Sequence of chain 1.B:
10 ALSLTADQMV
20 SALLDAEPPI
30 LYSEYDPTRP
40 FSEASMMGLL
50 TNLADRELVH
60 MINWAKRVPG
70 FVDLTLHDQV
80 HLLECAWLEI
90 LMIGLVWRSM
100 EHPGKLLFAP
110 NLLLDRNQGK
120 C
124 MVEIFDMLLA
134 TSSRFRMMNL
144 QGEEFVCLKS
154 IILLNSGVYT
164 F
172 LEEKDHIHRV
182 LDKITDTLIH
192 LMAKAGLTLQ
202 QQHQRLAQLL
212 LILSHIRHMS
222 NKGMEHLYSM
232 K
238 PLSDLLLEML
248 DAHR

The protein below binds the small molecule below.
Small molecule (SMILES): CC[C@H](C)[C@H](NC(=O)[C@@H](N)CCCCN)C(=O)N[C@@H](CC(C)C)C(=O)N[C@@H](C)C(=O)N[C@@H](C)C(=O)N[C@@H](CC(C)C)C(=O)N[C@@H](CC(C)C)C(=O)N[C@@H](CCC(N)=O)C(=O)N[C@H](C=O)CC(=O)O

Binding-site contacts:
Ligand atom CG contacts residue ILE61 of chain 1.B at 4.0 Å (hydrophobic).
Ligand atom CE contacts residue GLU245 of chain 1.B at 3.4 Å.
Ligand atom CD1 contacts residue LEU82 of chain 1.B at 3.8 Å (hydrophobic).
Ligand atom C contacts residue GLU245 of chain 1.B at 3.3 Å.
Ligand atom CB contacts residue LEU75 of chain 1.B at 4.0 Å (hydrophobic).
Ligand atom CB contacts residue LEU242 of chain 1.B at 3.7 Å (hydrophobic).
Ligand atom CB contacts residue MET246 of chain 1.B at 4.0 Å (hydrophobic).
Ligand atom CD2 contacts residue MET246 of chain 1.B at 3.7 Å (hydrophobic).
Ligand atom O contacts residue ILE61 of chain 1.B at 4.1 Å.
Ligand atom CD1 contacts residue LEU75 of chain 1.B at 3.9 Å (hydrophobic).
Ligand atom CA contacts residue VAL79 of chain 1.B at 4.0 Å (hydrophobic).
Ligand atom CA contacts residue GLU245 of chain 1.B at 3.4 Å.
Ligand atom CB contacts residue GLU245 of chain 1.B at 3.4 Å.
Ligand atom CG2 contacts residue LEU242 of chain 1.B at 3.7 Å (hydrophobic).
Ligand atom N contacts residue GLU245 of chain 1.B at 2.5 Å (salt-bridge).
Ligand atom CD1 contacts residue ILE61 of chain 1.B at 3.7 Å (hydrophobic).
Ligand atom NZ contacts residue GLU245 of chain 1.B at 2.9 Å (salt-bridge).
Ligand atom CG1 contacts residue GLU245 of chain 1.B at 3.3 Å.
Ligand atom CD2 contacts residue LEU82 of chain 1.B at 4.0 Å (hydrophobic).
Ligand atom O contacts residue LYS65 of chain 1.B at 3.1 Å (salt-bridge).
Ligand atom CG contacts residue GLU245 of chain 1.B at 3.8 Å.
Ligand atom CG contacts residue MET246 of chain 1.B at 4.0 Å (hydrophobic).
Ligand atom CD1 contacts residue LEU242 of chain 1.B at 3.9 Å (hydrophobic).
Ligand atom CE contacts residue GLU83 of chain 1.B at 3.3 Å.
Ligand atom CD1 contacts residue VAL79 of chain 1.B at 3.6 Å (hydrophobic).
Ligand atom CD2 contacts residue GLU83 of chain 1.B at 3.9 Å.
Ligand atom C contacts residue LYS65 of chain 1.B at 3.9 Å.
Ligand atom O contacts residue LYS65 of chain 1.B at 3.5 Å (salt-bridge).
Ligand atom NZ contacts residue GLU83 of chain 1.B at 4.1 Å.
Ligand atom CD2 contacts residue VAL79 of chain 1.B at 3.6 Å (hydrophobic).
Ligand atom CB contacts residue LEU75 of chain 1.B at 3.8 Å (hydrophobic).
Ligand atom CA contacts residue GLU245 of chain 1.B at 3.3 Å.
Ligand atom CD2 contacts residue ILE61 of chain 1.B at 3.7 Å (hydrophobic).
Ligand atom O contacts residue LYS65 of chain 1.B at 4.0 Å.
Ligand atom CD2 contacts residue GLN78 of chain 1.B at 3.8 Å.
Ligand atom CD1 contacts residue GLU245 of chain 1.B at 3.8 Å.
Ligand atom CD1 contacts residue MET246 of chain 1.B at 3.7 Å (hydrophobic).
Ligand atom N contacts residue GLU245 of chain 1.B at 3.9 Å.
Ligand atom CD1 contacts residue ASP241 of chain 1.B at 3.4 Å.
Ligand atom CD contacts residue GLU245 of chain 1.B at 3.3 Å.